Binding-site contacts:
Ligand atom CB contacts residue ASN42 of chain 1.A at 3.4 Å.
Ligand atom O contacts residue ASN42 of chain 1.A at 3.0 Å (h-bond).
Ligand atom OE1 contacts residue LYS15 of chain 1.A at 2.8 Å (salt-bridge).
Ligand atom O contacts residue ARG82 of chain 1.A at 2.8 Å (salt-bridge).
Ligand atom CG contacts residue LYS49 of chain 1.A at 3.6 Å.
Ligand atom OXT contacts residue LYS78 of chain 1.A at 2.7 Å (salt-bridge).
Ligand atom O contacts residue SER41 of chain 1.A at 3.0 Å (h-bond).
Ligand atom OD1 contacts residue GLU8 of chain 1.A at 3.8 Å.
Ligand atom CG1 contacts residue ASN11 of chain 1.A at 3.6 Å.
Ligand atom C contacts residue ILE75 of chain 1.A at 3.7 Å (hydrophobic).
Ligand atom O contacts residue LYS78 of chain 1.A at 2.8 Å (salt-bridge).
Ligand atom O contacts residue PHE14 of chain 1.A at 3.7 Å.
Ligand atom CG2 contacts residue ASN11 of chain 1.A at 3.2 Å.
Ligand atom CB contacts residue TYR81 of chain 1.A at 3.6 Å (hydrophobic).
Ligand atom CG2 contacts residue ASN42 of chain 1.A at 3.3 Å.
Ligand atom CD contacts residue LYS49 of chain 1.A at 3.7 Å.
Ligand atom CG1 contacts residue TYR26 of chain 1.A at 3.3 Å (hydrophobic).
Ligand atom C contacts residue LYS78 of chain 1.A at 3.4 Å.
Ligand atom OD1 contacts residue ASN11 of chain 1.A at 3.5 Å (h-bond).
Ligand atom O contacts residue TYR81 of chain 1.A at 3.6 Å.
Ligand atom CA contacts residue ASN42 of chain 1.A at 3.8 Å.
Ligand atom C contacts residue ASN42 of chain 1.A at 3.2 Å.
Ligand atom CG1 contacts residue PHE14 of chain 1.A at 3.5 Å (hydrophobic).
Ligand atom CE contacts residue LYS78 of chain 1.A at 3.6 Å.
Ligand atom O contacts residue LYS78 of chain 1.A at 3.4 Å (salt-bridge).
Ligand atom CD contacts residue LYS15 of chain 1.A at 3.2 Å.
Ligand atom C contacts residue LYS78 of chain 1.A at 3.5 Å.
Ligand atom O contacts residue ILE75 of chain 1.A at 3.4 Å.
Ligand atom OE2 contacts residue LYS49 of chain 1.A at 2.8 Å (salt-bridge).
Ligand atom OE2 contacts residue LYS15 of chain 1.A at 3.0 Å (salt-bridge).
Ligand atom C contacts residue LYS78 of chain 1.A at 3.6 Å.
Ligand atom CA contacts residue VAL38 of chain 1.A at 3.5 Å (hydrophobic).
Ligand atom O contacts residue ARG82 of chain 1.A at 3.4 Å (salt-bridge).
Ligand atom CB contacts residue VAL38 of chain 1.A at 3.7 Å (hydrophobic).
Ligand atom N contacts residue ASN42 of chain 1.A at 3.7 Å.
Ligand atom CE contacts residue TYR81 of chain 1.A at 3.6 Å (hydrophobic).
Ligand atom SD contacts residue TYR81 of chain 1.A at 3.6 Å.
Ligand atom C contacts residue ARG82 of chain 1.A at 3.7 Å.
Ligand atom CG2 contacts residue LYS7 of chain 1.A at 3.7 Å.
Ligand atom CE contacts residue SER77 of chain 1.A at 3.5 Å.

Sequence of chain 1.A:
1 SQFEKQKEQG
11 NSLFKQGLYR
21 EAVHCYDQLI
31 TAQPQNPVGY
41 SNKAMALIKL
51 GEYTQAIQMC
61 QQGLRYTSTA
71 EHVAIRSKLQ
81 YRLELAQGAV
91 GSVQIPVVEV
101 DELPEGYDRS

The small molecule below binds the protein below.
Small molecule (SMILES): CSCC[C@H](NC(=O)[C@H](CCC(=O)O)NC(=O)[C@@H](NC(=O)[C@H](CC(=O)O)NC(=O)[C@H](C)[NH3+])[C@@H](C)O)C(=O)N[C@@H](CCC(=O)O)C(=O)N[C@@H](CCC(=O)O)C(=O)N[C@H](C(=O)N[C@@H](CC(=O)O)C(=O)O)C(C)C